Sequence of chain 1.A:
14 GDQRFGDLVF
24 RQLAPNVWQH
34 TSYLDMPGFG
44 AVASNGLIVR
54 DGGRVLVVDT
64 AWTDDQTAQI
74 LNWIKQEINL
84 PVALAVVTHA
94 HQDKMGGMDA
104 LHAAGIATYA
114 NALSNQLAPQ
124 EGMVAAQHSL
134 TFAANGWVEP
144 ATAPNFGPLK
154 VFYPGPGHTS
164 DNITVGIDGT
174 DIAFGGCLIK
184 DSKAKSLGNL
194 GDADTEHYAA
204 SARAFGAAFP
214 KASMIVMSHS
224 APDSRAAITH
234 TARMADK

The small molecule below binds the protein below.
Small molecule (SMILES): C[C@H](CS)C(=O)N1CCCCC[C@@H]1C(=O)O

Binding-site contacts:
Ligand atom C11 contacts residue GLY191 of chain 1.A at 4.0 Å.
Ligand atom C5 contacts residue HIS222 of chain 1.A at 3.7 Å.
Ligand atom C10 contacts residue TRP65 of chain 1.A at 4.3 Å (hydrophobic).
Ligand atom S1 contacts residue ZN1 of chain 1.C at 2.3 Å.
Ligand atom C10 contacts residue ASP96 of chain 1.A at 4.1 Å.
Ligand atom C4 contacts residue ASN192 of chain 1.A at 4.0 Å.
Ligand atom S1 contacts residue HIS161 of chain 1.A at 3.3 Å (h-bond).
Ligand atom C3 contacts residue TRP65 of chain 1.A at 3.6 Å (hydrophobic).
Ligand atom C7 contacts residue VAL45 of chain 1.A at 4.1 Å (hydrophobic).
Ligand atom N1 contacts residue MET39 of chain 1.A at 4.4 Å.
Ligand atom C5 contacts residue ZN1 of chain 1.C at 4.3 Å.
Ligand atom O2 contacts residue GLY191 of chain 1.A at 3.1 Å.
Ligand atom O2 contacts residue ASN192 of chain 1.A at 2.6 Å (h-bond).
Ligand atom C6 contacts residue HIS222 of chain 1.A at 4.1 Å.
Ligand atom C10 contacts residue ZN1 of chain 1.C at 3.9 Å.
Ligand atom C11 contacts residue ASN192 of chain 1.A at 3.8 Å.
Ligand atom C2 contacts residue ZN1 of chain 1.C at 3.3 Å.
Ligand atom C2 contacts residue ASP96 of chain 1.A at 3.3 Å.
Ligand atom C6 contacts residue MET39 of chain 1.A at 3.6 Å (hydrophobic).
Ligand atom C1 contacts residue ASN192 of chain 1.A at 3.5 Å.
Ligand atom S1 contacts residue HIS222 of chain 1.A at 3.8 Å.
Ligand atom O2 contacts residue LEU193 of chain 1.A at 4.2 Å.
Ligand atom O3 contacts residue LEU190 of chain 1.A at 4.4 Å.
Ligand atom O3 contacts residue ASN192 of chain 1.A at 4.5 Å.
Ligand atom S1 contacts residue CYS180 of chain 1.A at 3.9 Å.
Ligand atom C8 contacts residue ASN192 of chain 1.A at 4.5 Å.
Ligand atom S1 contacts residue HIS94 of chain 1.A at 3.5 Å (h-bond).
Ligand atom C7 contacts residue MET39 of chain 1.A at 3.8 Å (hydrophobic).
Ligand atom C1 contacts residue MET39 of chain 1.A at 4.2 Å (hydrophobic).
Ligand atom C6 contacts residue VAL45 of chain 1.A at 3.6 Å (hydrophobic).
Ligand atom C3 contacts residue MET39 of chain 1.A at 3.9 Å (hydrophobic).
Ligand atom C1 contacts residue PHE42 of chain 1.A at 4.4 Å (hydrophobic).
Ligand atom O3 contacts residue HIS161 of chain 1.A at 3.7 Å.
Ligand atom S1 contacts residue ASP96 of chain 1.A at 3.6 Å (salt-bridge).
Ligand atom C2 contacts residue ZN1 of chain 1.B at 3.2 Å.
Ligand atom O3 contacts residue GLY191 of chain 1.A at 4.2 Å.
Ligand atom S1 contacts residue ZN1 of chain 1.B at 2.3 Å.
Ligand atom C2 contacts residue HIS94 of chain 1.A at 3.5 Å.
Ligand atom S1 contacts residue HIS92 of chain 1.A at 4.0 Å.